This small molecule binds to this protein.
Small molecule (SMILES): Cc1[nH]c(=O)n(C)c(=O)c1N

Sequence of chain 1.B:
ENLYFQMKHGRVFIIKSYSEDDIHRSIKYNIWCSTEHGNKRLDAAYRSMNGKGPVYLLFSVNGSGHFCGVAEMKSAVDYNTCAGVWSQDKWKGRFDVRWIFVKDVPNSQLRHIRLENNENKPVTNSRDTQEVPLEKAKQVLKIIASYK

Binding-site contacts:
Ligand atom O04 contacts residue CYS48 of chain 1.B at 3.7 Å.
Ligand atom C03 contacts residue TRP106 of chain 1.B at 3.9 Å (hydrophobic).
Ligand atom N05 contacts residue TRP47 of chain 1.B at 3.7 Å.
Ligand atom N02 contacts residue TRP106 of chain 1.B at 3.5 Å.
Ligand atom C01 contacts residue TRP106 of chain 1.B at 3.6 Å (hydrophobic).
Ligand atom C03 contacts residue SER49 of chain 1.B at 4.0 Å.
Ligand atom C10 contacts residue LYS31 of chain 1.B at 4.1 Å.
Ligand atom O04 contacts residue ASP143 of chain 1.B at 3.6 Å (salt-bridge).
Ligand atom N09 contacts residue SER34 of chain 1.B at 3.8 Å.
Ligand atom C06 contacts residue TRP47 of chain 1.B at 3.5 Å (hydrophobic).
Ligand atom O04 contacts residue TRP106 of chain 1.B at 4.0 Å.
Ligand atom C03 contacts residue CYS48 of chain 1.B at 3.7 Å (hydrophobic).
Ligand atom C07 contacts residue TRP101 of chain 1.B at 4.0 Å (hydrophobic).
Ligand atom C07 contacts residue CYS48 of chain 1.B at 3.5 Å (hydrophobic).
Ligand atom N09 contacts residue SER32 of chain 1.B at 3.0 Å (h-bond).
Ligand atom C06 contacts residue TRP106 of chain 1.B at 3.6 Å (hydrophobic).
Ligand atom C10 contacts residue SER32 of chain 1.B at 3.8 Å.
Ligand atom C08 contacts residue SER32 of chain 1.B at 3.6 Å.
Ligand atom O11 contacts residue TRP106 of chain 1.B at 3.5 Å.
Ligand atom N09 contacts residue ASP37 of chain 1.B at 2.7 Å (salt-bridge).
Ligand atom N05 contacts residue SER49 of chain 1.B at 4.0 Å.
Ligand atom N05 contacts residue CYS48 of chain 1.B at 2.6 Å (h-bond).
Ligand atom O11 contacts residue LYS31 of chain 1.B at 3.9 Å.
Ligand atom N09 contacts residue TYR33 of chain 1.B at 4.0 Å.
Ligand atom N02 contacts residue LYS31 of chain 1.B at 3.8 Å.
Ligand atom C10 contacts residue TRP106 of chain 1.B at 3.3 Å (hydrophobic).
Ligand atom O11 contacts residue TYR33 of chain 1.B at 2.8 Å (h-bond).
Ligand atom C07 contacts residue ASP37 of chain 1.B at 3.4 Å.
Ligand atom N05 contacts residue TRP106 of chain 1.B at 3.7 Å.
Ligand atom O04 contacts residue THR50 of chain 1.B at 3.2 Å (h-bond).
Ligand atom O11 contacts residue SER32 of chain 1.B at 3.3 Å.
Ligand atom C10 contacts residue TYR33 of chain 1.B at 3.8 Å (hydrophobic).
Ligand atom O04 contacts residue SER49 of chain 1.B at 3.2 Å.
Ligand atom N09 contacts residue TRP106 of chain 1.B at 3.5 Å (h-bond).
Ligand atom C07 contacts residue TRP47 of chain 1.B at 3.6 Å (hydrophobic).
Ligand atom C07 contacts residue TRP106 of chain 1.B at 3.6 Å (hydrophobic).
Ligand atom C01 contacts residue LYS31 of chain 1.B at 3.3 Å.
Ligand atom C08 contacts residue ASP37 of chain 1.B at 3.8 Å.
Ligand atom C08 contacts residue TRP106 of chain 1.B at 3.4 Å (hydrophobic).
Ligand atom C06 contacts residue CYS48 of chain 1.B at 3.5 Å (hydrophobic).